This small molecule binds to this protein.
Small molecule (SMILES): C[C@H](NC(=O)[C@@H]1CCCCN1)c1ccc(Nc2ncc3cc(-c4ccncc4)ccc3n2)cc1

Binding-site contacts:
Ligand atom C10 contacts residue PHE153 of chain 1.E at 3.8 Å (hydrophobic).
Ligand atom O contacts residue SER106 of chain 1.E at 3.1 Å (h-bond).
Ligand atom C18 contacts residue ASP164 of chain 1.E at 3.1 Å.
Ligand atom C5 contacts residue CYS103 of chain 1.E at 3.4 Å (hydrophobic).
Ligand atom C11 contacts residue ALA41 of chain 1.E at 3.5 Å (hydrophobic).
Ligand atom C2 contacts residue SER106 of chain 1.E at 3.7 Å.
Ligand atom C17 contacts residue ASP164 of chain 1.E at 2.6 Å.
Ligand atom C9 contacts residue GLU101 of chain 1.E at 3.2 Å.
Ligand atom N contacts residue TYR102 of chain 1.E at 3.5 Å.
Ligand atom C16 contacts residue ASP164 of chain 1.E at 3.3 Å.
Ligand atom C4 contacts residue LEU20 of chain 1.E at 3.5 Å (hydrophobic).
Ligand atom N3 contacts residue MET100 of chain 1.E at 3.6 Å.
Ligand atom O contacts residue ASP110 of chain 1.E at 3.5 Å (salt-bridge).
Ligand atom C22 contacts residue ASP110 of chain 1.E at 3.7 Å.
Ligand atom C14 contacts residue PHE153 of chain 1.E at 3.7 Å (hydrophobic).
Ligand atom C20 contacts residue LYS43 of chain 1.E at 3.8 Å.
Ligand atom C23 contacts residue ASP110 of chain 1.E at 3.8 Å.
Ligand atom C19 contacts residue LYS43 of chain 1.E at 3.4 Å.
Ligand atom C13 contacts residue VAL28 of chain 1.E at 3.5 Å (hydrophobic).
Ligand atom N1 contacts residue TYR102 of chain 1.E at 3.8 Å.
Ligand atom C10 contacts residue ALA41 of chain 1.E at 3.4 Å (hydrophobic).
Ligand atom C19 contacts residue MET100 of chain 1.E at 3.5 Å (hydrophobic).
Ligand atom C7 contacts residue SER106 of chain 1.E at 3.1 Å.
Ligand atom C3 contacts residue LEU20 of chain 1.E at 3.5 Å (hydrophobic).
Ligand atom C8 contacts residue CYS103 of chain 1.E at 3.6 Å (hydrophobic).
Ligand atom N contacts residue CYS103 of chain 1.E at 2.7 Å (h-bond).
Ligand atom N2 contacts residue PHE153 of chain 1.E at 3.4 Å.
Ligand atom C6 contacts residue CYS103 of chain 1.E at 3.1 Å (hydrophobic).
Ligand atom C5 contacts residue TYR102 of chain 1.E at 3.8 Å (hydrophobic).
Ligand atom C6 contacts residue TYR102 of chain 1.E at 3.5 Å (hydrophobic).
Ligand atom C25 contacts residue ASP110 of chain 1.E at 3.7 Å.
Ligand atom C9 contacts residue ALA41 of chain 1.E at 3.6 Å (hydrophobic).
Ligand atom C14 contacts residue VAL28 of chain 1.E at 3.6 Å (hydrophobic).
Ligand atom N5 contacts residue ASP110 of chain 1.E at 2.7 Å (salt-bridge).
Ligand atom C6 contacts residue SER106 of chain 1.E at 3.6 Å.
Ligand atom N1 contacts residue CYS103 of chain 1.E at 2.8 Å (h-bond).
Ligand atom C9 contacts residue CYS103 of chain 1.E at 3.5 Å (hydrophobic).
Ligand atom C26 contacts residue ASP110 of chain 1.E at 3.5 Å.
Ligand atom C20 contacts residue MET100 of chain 1.E at 3.7 Å (hydrophobic).
Ligand atom C15 contacts residue PHE153 of chain 1.E at 3.4 Å (hydrophobic).

Sequence of chain 1.E:
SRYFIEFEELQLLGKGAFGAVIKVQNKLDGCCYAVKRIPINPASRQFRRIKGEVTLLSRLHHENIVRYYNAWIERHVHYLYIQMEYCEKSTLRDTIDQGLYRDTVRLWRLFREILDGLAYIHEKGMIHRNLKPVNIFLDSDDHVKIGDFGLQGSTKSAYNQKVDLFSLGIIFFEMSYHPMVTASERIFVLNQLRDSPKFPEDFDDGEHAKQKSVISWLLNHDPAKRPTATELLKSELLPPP